Binding-site contacts:
Ligand atom N contacts residue GLY101 of chain 1.K at 2.9 Å (h-bond).
Ligand atom CA contacts residue LYS47 of chain 1.K at 4.3 Å.
Ligand atom CA contacts residue GLY101 of chain 1.K at 3.7 Å.
Ligand atom OXT contacts residue LYS47 of chain 1.K at 3.2 Å (salt-bridge).
Ligand atom CB contacts residue GLY101 of chain 1.K at 4.1 Å.
Ligand atom CG contacts residue GLY101 of chain 1.K at 3.2 Å.
Ligand atom CD1 contacts residue ILE99 of chain 1.K at 3.7 Å (hydrophobic).
Ligand atom CB contacts residue ALA52 of chain 1.K at 3.9 Å (hydrophobic).
Ligand atom CG2 contacts residue LYS47 of chain 1.K at 4.3 Å.
Ligand atom CG1 contacts residue ARG53 of chain 1.K at 4.3 Å.
Ligand atom CG1 contacts residue ILE99 of chain 1.K at 4.2 Å (hydrophobic).
Ligand atom CG2 contacts residue TYR103 of chain 1.K at 3.7 Å (hydrophobic).
Ligand atom CD1 contacts residue LEU108 of chain 1.K at 3.9 Å (hydrophobic).
Ligand atom OXT contacts residue GLY101 of chain 1.K at 4.3 Å.
Ligand atom CB contacts residue ALA52 of chain 1.K at 3.4 Å (hydrophobic).
Ligand atom CG2 contacts residue GLY101 of chain 1.K at 3.9 Å.
Ligand atom CG2 contacts residue ILE99 of chain 1.K at 3.5 Å (hydrophobic).
Ligand atom CD1 contacts residue ALA52 of chain 1.K at 3.8 Å (hydrophobic).
Ligand atom C contacts residue ALA52 of chain 1.K at 3.6 Å (hydrophobic).
Ligand atom CA contacts residue ALA52 of chain 1.K at 4.0 Å (hydrophobic).
Ligand atom O contacts residue LYS47 of chain 1.K at 3.8 Å.
Ligand atom CG2 contacts residue SER100 of chain 1.K at 4.1 Å.
Ligand atom C contacts residue TYR103 of chain 1.K at 4.1 Å (hydrophobic).
Ligand atom CG1 contacts residue ILE50 of chain 1.K at 3.6 Å (hydrophobic).
Ligand atom CG2 contacts residue LEU108 of chain 1.K at 4.0 Å (hydrophobic).
Ligand atom CA contacts residue GLY101 of chain 1.K at 3.8 Å.
Ligand atom OXT contacts residue LYS102 of chain 1.K at 4.1 Å.
Ligand atom CD1 contacts residue ILE110 of chain 1.K at 3.8 Å (hydrophobic).
Ligand atom CG1 contacts residue ALA52 of chain 1.K at 3.7 Å (hydrophobic).
Ligand atom CB contacts residue LYS47 of chain 1.K at 4.2 Å.
Ligand atom C contacts residue GLY101 of chain 1.K at 4.2 Å.
Ligand atom O contacts residue GLY101 of chain 1.K at 3.2 Å (h-bond).
Ligand atom CA contacts residue ALA52 of chain 1.K at 3.4 Å (hydrophobic).
Ligand atom OXT contacts residue TYR103 of chain 1.K at 3.1 Å (h-bond).
Ligand atom C contacts residue GLY101 of chain 1.K at 3.8 Å.
Ligand atom C contacts residue GLY101 of chain 1.K at 4.0 Å.
Ligand atom O contacts residue LYS47 of chain 1.K at 3.3 Å (salt-bridge).
Ligand atom N contacts residue ALA52 of chain 1.K at 3.0 Å (h-bond).
Ligand atom CG1 contacts residue ALA52 of chain 1.K at 3.5 Å (hydrophobic).
Ligand atom C contacts residue LYS47 of chain 1.K at 3.3 Å.

This protein binds this small molecule.
Small molecule (SMILES): CC[C@H](C)[C@H](NC(=O)[C@H](C)NC(=O)[C@@H](NC(=O)[C@@H](N)C(C)C)[C@@H](C)CC)C(=O)N[C@@H](CCC(=O)O)C(=O)O

Sequence of chain 1.K:
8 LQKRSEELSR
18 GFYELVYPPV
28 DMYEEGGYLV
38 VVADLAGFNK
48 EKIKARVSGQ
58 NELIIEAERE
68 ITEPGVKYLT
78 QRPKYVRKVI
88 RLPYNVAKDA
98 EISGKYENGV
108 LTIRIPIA